Binding-site contacts:
Ligand atom O13 contacts residue LYS44 of chain 1.D at 3.4 Å (salt-bridge).
Ligand atom O24 contacts residue GLY151 of chain 1.C at 3.3 Å.
Ligand atom O11 contacts residue ALA117 of chain 1.D at 3.6 Å.
Ligand atom C17 contacts residue VAL122 of chain 1.D at 3.5 Å (hydrophobic).
Ligand atom C02 contacts residue THR48 of chain 1.D at 3.7 Å.
Ligand atom O23 contacts residue LEU153 of chain 1.C at 3.0 Å (h-bond).
Ligand atom O23 contacts residue GLY151 of chain 1.C at 2.9 Å (h-bond).
Ligand atom O01 contacts residue THR48 of chain 1.D at 3.4 Å (h-bond).
Ligand atom C03 contacts residue THR18 of chain 1.D at 3.3 Å.
Ligand atom C18 contacts residue LEU150 of chain 1.C at 3.7 Å (hydrophobic).
Ligand atom O01 contacts residue ALA117 of chain 1.D at 3.7 Å.
Ligand atom O11 contacts residue LYS44 of chain 1.D at 3.1 Å (salt-bridge).
Ligand atom C07 contacts residue THR48 of chain 1.D at 3.5 Å.
Ligand atom C04 contacts residue MET79 of chain 1.D at 3.6 Å (hydrophobic).
Ligand atom O11 contacts residue GLY118 of chain 1.D at 3.2 Å (h-bond).
Ligand atom C17 contacts residue PRO81 of chain 1.D at 3.6 Å (hydrophobic).
Ligand atom C09 contacts residue GLY118 of chain 1.D at 3.5 Å.
Ligand atom O13 contacts residue ASP56 of chain 1.D at 2.9 Å (salt-bridge).
Ligand atom C21 contacts residue ALA80 of chain 1.D at 3.6 Å (hydrophobic).
Ligand atom C09 contacts residue SO41 of chain 1.V at 3.6 Å.
Ligand atom C17 contacts residue ALA80 of chain 1.D at 3.5 Å (hydrophobic).
Ligand atom O10 contacts residue GLY118 of chain 1.D at 3.1 Å (h-bond).
Ligand atom C04 contacts residue THR48 of chain 1.D at 3.4 Å.
Ligand atom O01 contacts residue GLY118 of chain 1.D at 3.5 Å (h-bond).
Ligand atom C08 contacts residue THR18 of chain 1.D at 3.5 Å.
Ligand atom C06 contacts residue THR48 of chain 1.D at 3.6 Å.
Ligand atom O14 contacts residue SO41 of chain 1.V at 3.5 Å (h-bond).
Ligand atom C22 contacts residue LEU153 of chain 1.C at 3.5 Å (hydrophobic).
Ligand atom C20 contacts residue ALA80 of chain 1.D at 3.6 Å (hydrophobic).
Ligand atom O10 contacts residue THR18 of chain 1.D at 2.6 Å (h-bond).
Ligand atom O24 contacts residue ASN154 of chain 1.C at 3.0 Å (h-bond).
Ligand atom O10 contacts residue SO41 of chain 1.V at 3.4 Å (h-bond).
Ligand atom C19 contacts residue LEU150 of chain 1.C at 3.5 Å (hydrophobic).
Ligand atom C05 contacts residue THR48 of chain 1.D at 3.7 Å.
Ligand atom C09 contacts residue THR18 of chain 1.D at 3.5 Å.
Ligand atom O13 contacts residue GLN47 of chain 1.D at 3.2 Å (h-bond).
Ligand atom O23 contacts residue THR152 of chain 1.C at 3.2 Å (h-bond).
Ligand atom O10 contacts residue LYS22 of chain 1.D at 3.0 Å (salt-bridge).
Ligand atom C22 contacts residue GLY151 of chain 1.C at 3.5 Å.
Ligand atom C16 contacts residue PRO81 of chain 1.D at 3.5 Å (hydrophobic).

Sequence of chain 1.C:
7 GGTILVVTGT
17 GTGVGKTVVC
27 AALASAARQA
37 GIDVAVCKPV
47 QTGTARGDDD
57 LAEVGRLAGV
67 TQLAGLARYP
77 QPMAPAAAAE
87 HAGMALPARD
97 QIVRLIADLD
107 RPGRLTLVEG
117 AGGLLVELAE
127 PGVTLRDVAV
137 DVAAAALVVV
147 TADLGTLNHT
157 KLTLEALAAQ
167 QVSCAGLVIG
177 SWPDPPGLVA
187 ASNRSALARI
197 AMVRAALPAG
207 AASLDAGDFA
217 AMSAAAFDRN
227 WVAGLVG

Sequence of chain 1.D:
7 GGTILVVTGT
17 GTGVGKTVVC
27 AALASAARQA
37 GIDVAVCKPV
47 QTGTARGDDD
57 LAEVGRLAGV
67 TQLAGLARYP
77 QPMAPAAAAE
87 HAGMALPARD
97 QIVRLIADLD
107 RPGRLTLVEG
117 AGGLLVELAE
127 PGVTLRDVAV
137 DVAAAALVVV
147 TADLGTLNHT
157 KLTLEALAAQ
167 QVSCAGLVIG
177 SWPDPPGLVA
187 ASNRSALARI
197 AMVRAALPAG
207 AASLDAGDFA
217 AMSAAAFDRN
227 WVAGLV

This protein binds this small molecule.
Small molecule (SMILES): O=C(O)Cc1ccc(C(=O)[C@@H]2CCC[C@H]2C(C(=O)O)C(=O)O)cc1